This protein binds this small molecule.
Small molecule (SMILES): C[C@@H]1CN1C1=CC(=O)c2c(c(CO)c(-c3ccccc3)n2C)C1=O

Sequence of chain 1.A:
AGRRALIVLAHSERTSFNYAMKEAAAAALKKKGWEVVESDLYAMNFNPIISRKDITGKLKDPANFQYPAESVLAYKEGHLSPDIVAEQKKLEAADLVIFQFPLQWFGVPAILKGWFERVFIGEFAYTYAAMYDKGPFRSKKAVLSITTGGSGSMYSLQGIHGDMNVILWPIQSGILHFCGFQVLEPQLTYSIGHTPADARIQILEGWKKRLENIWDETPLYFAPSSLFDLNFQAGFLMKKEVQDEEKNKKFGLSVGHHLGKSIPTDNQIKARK

Sequence of chain 1.C:
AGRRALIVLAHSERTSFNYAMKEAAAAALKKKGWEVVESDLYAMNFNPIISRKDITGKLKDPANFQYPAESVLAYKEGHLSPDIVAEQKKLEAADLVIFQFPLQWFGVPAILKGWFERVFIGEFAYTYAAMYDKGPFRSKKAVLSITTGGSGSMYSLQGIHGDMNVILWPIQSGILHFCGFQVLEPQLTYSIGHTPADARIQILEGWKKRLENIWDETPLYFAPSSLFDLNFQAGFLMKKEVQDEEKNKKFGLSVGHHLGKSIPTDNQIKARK

Binding-site contacts:
Ligand atom C4 contacts residue TYR128 of chain 1.C at 3.4 Å (hydrophobic).
Ligand atom C39 contacts residue GLY149 of chain 1.A at 3.7 Å.
Ligand atom C25 contacts residue MET154 of chain 1.A at 3.8 Å (hydrophobic).
Ligand atom O11 contacts residue HIS161 of chain 1.A at 3.0 Å (h-bond).
Ligand atom C32 contacts residue GLY149 of chain 1.A at 3.1 Å.
Ligand atom C14 contacts residue TRP105 of chain 1.A at 3.5 Å (hydrophobic).
Ligand atom C42 contacts residue GLY149 of chain 1.A at 3.8 Å.
Ligand atom C3 contacts residue TYR128 of chain 1.C at 3.5 Å (hydrophobic).
Ligand atom O10 contacts residue TYR128 of chain 1.C at 3.5 Å (h-bond).
Ligand atom C9 contacts residue GLY149 of chain 1.A at 3.8 Å.
Ligand atom C14 contacts residue PHE178 of chain 1.C at 3.4 Å (hydrophobic).
Ligand atom C17 contacts residue FAD1 of chain 1.E at 3.5 Å.
Ligand atom C33 contacts residue TYR128 of chain 1.C at 3.6 Å (hydrophobic).
Ligand atom C13 contacts residue TRP105 of chain 1.A at 3.9 Å (hydrophobic).
Ligand atom C9 contacts residue TYR128 of chain 1.C at 3.6 Å (hydrophobic).
Ligand atom C17 contacts residue TRP105 of chain 1.A at 3.9 Å (hydrophobic).
Ligand atom O11 contacts residue MET154 of chain 1.A at 3.4 Å.
Ligand atom N12 contacts residue FAD1 of chain 1.E at 3.8 Å.
Ligand atom C17 contacts residue PHE106 of chain 1.A at 3.1 Å (hydrophobic).
Ligand atom C2 contacts residue HIS161 of chain 1.A at 3.9 Å.
Ligand atom C40 contacts residue HIS194 of chain 1.A at 3.1 Å.
Ligand atom O34 contacts residue PRO68 of chain 1.C at 3.8 Å.
Ligand atom C6 contacts residue TYR128 of chain 1.C at 3.9 Å (hydrophobic).
Ligand atom C33 contacts residue FAD1 of chain 1.E at 3.8 Å.
Ligand atom C1 contacts residue PHE178 of chain 1.C at 3.9 Å (hydrophobic).
Ligand atom C5 contacts residue FAD1 of chain 1.E at 3.7 Å.
Ligand atom N7 contacts residue GLY149 of chain 1.A at 3.6 Å.
Ligand atom C13 contacts residue FAD1 of chain 1.E at 3.0 Å.
Ligand atom C25 contacts residue GLY149 of chain 1.A at 3.8 Å.
Ligand atom C5 contacts residue TYR128 of chain 1.C at 3.6 Å (hydrophobic).
Ligand atom N7 contacts residue GLY150 of chain 1.A at 3.6 Å.
Ligand atom C17 contacts residue PHE178 of chain 1.C at 3.6 Å (hydrophobic).
Ligand atom C2 contacts residue TYR128 of chain 1.C at 3.7 Å (hydrophobic).
Ligand atom C8 contacts residue GLY149 of chain 1.A at 3.4 Å.
Ligand atom C1 contacts residue TYR128 of chain 1.C at 3.9 Å (hydrophobic).
Ligand atom C39 contacts residue HIS194 of chain 1.A at 3.5 Å.
Ligand atom C38 contacts residue GLY149 of chain 1.A at 3.0 Å.
Ligand atom O34 contacts residue TYR128 of chain 1.C at 2.5 Å (h-bond).
Ligand atom O10 contacts residue FAD1 of chain 1.E at 3.4 Å (h-bond).
Ligand atom C25 contacts residue GLY150 of chain 1.A at 3.4 Å.